Binding-site contacts:
Ligand atom O contacts residue ARG76 of chain 1.A at 2.7 Å (salt-bridge).
Ligand atom CE1 contacts residue ASN82 of chain 1.B at 3.6 Å.
Ligand atom O contacts residue SER53 of chain 1.A at 3.1 Å (h-bond).
Ligand atom CD contacts residue TYR30 of chain 1.B at 3.4 Å (hydrophobic).
Ligand atom N contacts residue TYR78 of chain 1.B at 3.6 Å.
Ligand atom N contacts residue SER53 of chain 1.A at 2.9 Å (h-bond).
Ligand atom CA contacts residue GLN9 of chain 1.A at 3.5 Å.
Ligand atom CA contacts residue TYR30 of chain 1.B at 3.5 Å (hydrophobic).
Ligand atom OE1 contacts residue TYR60 of chain 1.B at 3.3 Å.
Ligand atom O contacts residue TYR78 of chain 1.B at 3.2 Å.
Ligand atom N contacts residue ASP57 of chain 1.B at 2.9 Å (salt-bridge).
Ligand atom CA contacts residue SER53 of chain 1.A at 3.2 Å.
Ligand atom CE1 contacts residue VAL85 of chain 1.B at 3.6 Å (hydrophobic).
Ligand atom N contacts residue GLN9 of chain 1.A at 2.9 Å (h-bond).
Ligand atom C contacts residue ASP57 of chain 1.B at 3.6 Å.
Ligand atom CA contacts residue ASN82 of chain 1.B at 3.4 Å.
Ligand atom O contacts residue TRP61 of chain 1.B at 2.8 Å (h-bond).
Ligand atom O contacts residue ASN82 of chain 1.B at 2.8 Å (h-bond).
Ligand atom O contacts residue ILE72 of chain 1.A at 3.5 Å.
Ligand atom OE2 contacts residue LYS71 of chain 1.B at 2.8 Å (salt-bridge).
Ligand atom CD1 contacts residue ASN82 of chain 1.B at 3.5 Å.
Ligand atom O contacts residue VAL85 of chain 1.B at 3.4 Å.
Ligand atom C contacts residue GLN9 of chain 1.A at 3.6 Å.
Ligand atom N contacts residue ASN69 of chain 1.A at 3.0 Å (h-bond).
Ligand atom C contacts residue SER53 of chain 1.A at 3.5 Å.
Ligand atom O contacts residue ASN62 of chain 1.A at 2.9 Å (h-bond).
Ligand atom N contacts residue ASN82 of chain 1.B at 2.8 Å (h-bond).
Ligand atom O contacts residue LYS71 of chain 1.B at 2.7 Å (salt-bridge).
Ligand atom O contacts residue GLN9 of chain 1.A at 2.9 Å (h-bond).
Ligand atom O contacts residue HIS81 of chain 1.B at 3.0 Å (h-bond).
Ligand atom CB contacts residue TYR78 of chain 1.B at 3.5 Å (hydrophobic).
Ligand atom CG contacts residue LYS71 of chain 1.B at 3.6 Å.
Ligand atom CD1 contacts residue VAL85 of chain 1.B at 3.6 Å (hydrophobic).
Ligand atom CA contacts residue ASP57 of chain 1.B at 3.3 Å.
Ligand atom C contacts residue ASN82 of chain 1.B at 3.6 Å.
Ligand atom O contacts residue ASN69 of chain 1.A at 3.4 Å (h-bond).
Ligand atom O contacts residue ILE72 of chain 1.A at 3.6 Å.
Ligand atom CG contacts residue TRP61 of chain 1.B at 3.5 Å (hydrophobic).
Ligand atom CD contacts residue LYS71 of chain 1.B at 3.5 Å.
Ligand atom O contacts residue ALA52 of chain 1.A at 3.1 Å.

Sequence of chain 1.B:
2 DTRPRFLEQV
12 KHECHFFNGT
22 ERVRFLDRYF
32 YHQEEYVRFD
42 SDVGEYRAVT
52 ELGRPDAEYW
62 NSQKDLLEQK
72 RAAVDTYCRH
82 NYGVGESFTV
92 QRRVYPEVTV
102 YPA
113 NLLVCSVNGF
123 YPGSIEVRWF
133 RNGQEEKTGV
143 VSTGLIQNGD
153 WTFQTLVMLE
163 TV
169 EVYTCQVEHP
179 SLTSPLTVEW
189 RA

The protein below binds the small molecule below.
Small molecule (SMILES): C[C@H]([NH3+])C(=O)NCC(=O)N[C@@H](Cc1ccccc1)C(=O)N[C@@H](C)C(=O)NCC(=O)N[C@@H](CCC(=O)O)C(=O)N[C@@H](CCC(N)=O)C(=O)NCC(=O)N1CCC[C@H]1C(=O)N[C@@H](C)C(=O)NCC(=O)N[C@@H](CCC(=O)O)C(=O)N1CCC[C@H]1C=O

Sequence of chain 1.A:
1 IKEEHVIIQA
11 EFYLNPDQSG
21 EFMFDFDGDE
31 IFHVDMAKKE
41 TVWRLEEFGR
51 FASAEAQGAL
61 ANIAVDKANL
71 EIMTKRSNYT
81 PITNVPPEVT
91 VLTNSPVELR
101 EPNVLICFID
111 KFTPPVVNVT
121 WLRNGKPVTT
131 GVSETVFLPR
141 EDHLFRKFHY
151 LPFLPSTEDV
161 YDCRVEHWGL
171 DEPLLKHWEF